Binding-site contacts:
Ligand atom C8 contacts residue GLU351 of chain 1.B at 4.3 Å.
Ligand atom C1 contacts residue SER347 of chain 1.B at 4.2 Å.
Ligand atom O7 contacts residue ASN350 of chain 1.B at 3.9 Å.
Ligand atom C5 contacts residue SER347 of chain 1.B at 4.2 Å.
Ligand atom C8 contacts residue ASN350 of chain 1.B at 3.5 Å.
Ligand atom O6 contacts residue SER347 of chain 1.B at 4.4 Å.
Ligand atom C5 contacts residue ASN350 of chain 1.B at 3.7 Å.
Ligand atom C8 contacts residue SER352 of chain 1.B at 3.9 Å.
Ligand atom C1 contacts residue GLY345 of chain 1.B at 4.4 Å.
Ligand atom O5 contacts residue ASN350 of chain 1.B at 2.4 Å (h-bond).
Ligand atom C1 contacts residue ASN350 of chain 1.B at 1.5 Å.
Ligand atom C4 contacts residue ASN350 of chain 1.B at 4.3 Å.
Ligand atom C3 contacts residue GLY345 of chain 1.B at 4.2 Å.
Ligand atom C6 contacts residue SER347 of chain 1.B at 4.4 Å.
Ligand atom C8 contacts residue LEU353 of chain 1.B at 4.3 Å (hydrophobic).
Ligand atom O5 contacts residue SER347 of chain 1.B at 3.8 Å.
Ligand atom C3 contacts residue ASN350 of chain 1.B at 3.8 Å.
Ligand atom N2 contacts residue ASN350 of chain 1.B at 2.9 Å (h-bond).
Ligand atom N2 contacts residue GLY345 of chain 1.B at 4.4 Å.
Ligand atom O4 contacts residue GLY345 of chain 1.B at 4.3 Å.
Ligand atom C2 contacts residue ASN350 of chain 1.B at 2.5 Å.
Ligand atom C7 contacts residue ASN350 of chain 1.B at 3.3 Å.

Sequence of chain 1.B:
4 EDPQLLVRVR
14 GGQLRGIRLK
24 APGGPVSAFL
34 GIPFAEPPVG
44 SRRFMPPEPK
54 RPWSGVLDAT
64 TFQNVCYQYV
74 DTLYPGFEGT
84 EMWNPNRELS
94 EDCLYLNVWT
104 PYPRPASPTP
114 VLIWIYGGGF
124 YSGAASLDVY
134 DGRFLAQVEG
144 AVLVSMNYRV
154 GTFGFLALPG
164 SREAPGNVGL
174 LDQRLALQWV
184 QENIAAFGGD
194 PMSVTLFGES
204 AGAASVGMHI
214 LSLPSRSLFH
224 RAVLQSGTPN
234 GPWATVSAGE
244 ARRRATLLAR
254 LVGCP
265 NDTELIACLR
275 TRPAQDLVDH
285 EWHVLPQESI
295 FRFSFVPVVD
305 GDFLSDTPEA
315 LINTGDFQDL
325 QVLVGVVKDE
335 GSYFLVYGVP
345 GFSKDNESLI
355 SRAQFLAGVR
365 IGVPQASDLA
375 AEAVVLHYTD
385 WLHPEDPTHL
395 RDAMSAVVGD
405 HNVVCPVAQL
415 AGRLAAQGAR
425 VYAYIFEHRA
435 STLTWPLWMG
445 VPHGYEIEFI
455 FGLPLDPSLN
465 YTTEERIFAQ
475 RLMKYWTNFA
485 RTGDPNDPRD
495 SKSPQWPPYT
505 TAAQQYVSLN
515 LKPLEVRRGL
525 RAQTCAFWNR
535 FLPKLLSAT

A small-molecule ligand and the protein it binds are described below.
Small molecule (SMILES): CC(=O)N[C@@H]1[C@@H](O)[C@H](O)[C@@H](CO)O[C@H]1O